Sequence of chain 1.A:
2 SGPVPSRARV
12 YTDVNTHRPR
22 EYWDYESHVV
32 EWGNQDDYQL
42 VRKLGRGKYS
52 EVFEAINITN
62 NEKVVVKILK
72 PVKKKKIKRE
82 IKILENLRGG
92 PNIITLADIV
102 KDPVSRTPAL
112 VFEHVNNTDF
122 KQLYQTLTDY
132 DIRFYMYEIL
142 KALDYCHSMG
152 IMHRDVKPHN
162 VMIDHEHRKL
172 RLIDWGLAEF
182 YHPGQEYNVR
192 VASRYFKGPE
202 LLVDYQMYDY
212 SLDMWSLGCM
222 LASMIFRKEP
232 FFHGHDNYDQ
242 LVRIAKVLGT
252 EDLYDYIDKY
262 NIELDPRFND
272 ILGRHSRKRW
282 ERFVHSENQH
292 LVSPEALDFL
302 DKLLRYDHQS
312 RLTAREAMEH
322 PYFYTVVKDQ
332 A

Binding-site contacts:
Ligand atom O6 contacts residue VAL66 of chain 1.A at 3.4 Å.
Ligand atom O4 contacts residue TRP176 of chain 1.A at 3.7 Å.
Ligand atom O4 contacts residue GLU81 of chain 1.A at 3.5 Å (salt-bridge).
Ligand atom C24 contacts residue PHE113 of chain 1.A at 3.4 Å (hydrophobic).
Ligand atom O5 contacts residue ILE174 of chain 1.A at 3.8 Å.
Ligand atom N6 contacts residue VAL53 of chain 1.A at 4.2 Å.
Ligand atom C31 contacts residue VAL66 of chain 1.A at 4.0 Å (hydrophobic).
Ligand atom O5 contacts residue ILE95 of chain 1.A at 3.9 Å.
Ligand atom C22 contacts residue LYS68 of chain 1.A at 3.2 Å.
Ligand atom O5 contacts residue PHE113 of chain 1.A at 4.0 Å.
Ligand atom C32 contacts residue VAL53 of chain 1.A at 4.0 Å (hydrophobic).
Ligand atom C22 contacts residue ASP175 of chain 1.A at 3.4 Å.
Ligand atom O4 contacts residue LYS68 of chain 1.A at 3.8 Å.
Ligand atom C23 contacts residue ASP175 of chain 1.A at 3.3 Å.
Ligand atom C25 contacts residue PHE113 of chain 1.A at 4.0 Å (hydrophobic).
Ligand atom C27 contacts residue VAL66 of chain 1.A at 4.1 Å (hydrophobic).
Ligand atom O4 contacts residue PHE113 of chain 1.A at 3.3 Å.
Ligand atom C30 contacts residue VAL116 of chain 1.A at 4.2 Å (hydrophobic).
Ligand atom C25 contacts residue ILE174 of chain 1.A at 3.8 Å (hydrophobic).
Ligand atom C24 contacts residue ILE174 of chain 1.A at 3.8 Å (hydrophobic).
Ligand atom C32 contacts residue VAL66 of chain 1.A at 4.1 Å (hydrophobic).
Ligand atom C31 contacts residue ASN118 of chain 1.A at 3.2 Å.
Ligand atom C31 contacts residue LEU45 of chain 1.A at 4.2 Å (hydrophobic).
Ligand atom C28 contacts residue ILE174 of chain 1.A at 4.2 Å (hydrophobic).
Ligand atom O4 contacts residue ASP175 of chain 1.A at 3.4 Å (salt-bridge).
Ligand atom C23 contacts residue PHE113 of chain 1.A at 3.5 Å (hydrophobic).
Ligand atom C28 contacts residue VAL66 of chain 1.A at 4.0 Å (hydrophobic).
Ligand atom C30 contacts residue VAL66 of chain 1.A at 3.6 Å (hydrophobic).
Ligand atom C23 contacts residue LYS68 of chain 1.A at 3.9 Å.
Ligand atom C27 contacts residue ILE174 of chain 1.A at 3.9 Å (hydrophobic).
Ligand atom C21 contacts residue ASP175 of chain 1.A at 4.1 Å.
Ligand atom C24 contacts residue ASP175 of chain 1.A at 3.9 Å.
Ligand atom O6 contacts residue VAL116 of chain 1.A at 2.9 Å (h-bond).
Ligand atom C24 contacts residue ILE95 of chain 1.A at 4.2 Å (hydrophobic).
Ligand atom N6 contacts residue ILE174 of chain 1.A at 3.6 Å.
Ligand atom C29 contacts residue VAL66 of chain 1.A at 4.0 Å (hydrophobic).
Ligand atom C21 contacts residue LYS68 of chain 1.A at 3.7 Å.
Ligand atom C26 contacts residue ILE174 of chain 1.A at 3.7 Å (hydrophobic).
Ligand atom C32 contacts residue ASN118 of chain 1.A at 3.9 Å.
Ligand atom O6 contacts residue HIS115 of chain 1.A at 3.9 Å.

This protein binds this small molecule.
Small molecule (SMILES): O=c1ccc2nc3ccc(O)cc3oc-2c1